A small-molecule ligand and the protein it binds are described below.
Small molecule (SMILES): Cc1[nH]c2ccccc2c1CC(=O)N[C@@H](Cc1ccccc1)C(=O)N(C)c1ccccc1

Sequence of chain 6.A:
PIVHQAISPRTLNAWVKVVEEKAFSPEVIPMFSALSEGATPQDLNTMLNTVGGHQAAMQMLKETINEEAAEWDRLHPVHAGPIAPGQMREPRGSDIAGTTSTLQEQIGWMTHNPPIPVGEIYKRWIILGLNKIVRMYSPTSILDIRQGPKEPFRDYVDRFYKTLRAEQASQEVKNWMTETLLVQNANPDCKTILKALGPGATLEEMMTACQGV

Sequence of chain 2.A:
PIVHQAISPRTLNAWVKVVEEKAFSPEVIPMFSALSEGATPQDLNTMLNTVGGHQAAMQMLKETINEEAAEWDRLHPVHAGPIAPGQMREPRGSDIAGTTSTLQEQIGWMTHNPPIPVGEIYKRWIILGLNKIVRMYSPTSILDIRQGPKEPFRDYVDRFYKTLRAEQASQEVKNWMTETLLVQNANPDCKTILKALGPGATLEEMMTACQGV

Binding-site contacts:
Ligand atom C28 contacts residue ARG173 of chain 6.A at 3.4 Å.
Ligand atom C27 contacts residue LYS70 of chain 2.A at 3.5 Å.
Ligand atom C10 contacts residue LEU69 of chain 2.A at 3.8 Å (hydrophobic).
Ligand atom C8 contacts residue LEU56 of chain 2.A at 3.6 Å (hydrophobic).
Ligand atom C22 contacts residue TYR130 of chain 2.A at 3.7 Å (hydrophobic).
Ligand atom C22 contacts residue THR107 of chain 2.A at 3.8 Å.
Ligand atom C26 contacts residue LYS70 of chain 2.A at 3.4 Å.
Ligand atom C9 contacts residue LEU56 of chain 2.A at 3.7 Å (hydrophobic).
Ligand atom C6 contacts residue ASN57 of chain 2.A at 3.7 Å.
Ligand atom O14 contacts residue ASN57 of chain 2.A at 3.3 Å (h-bond).
Ligand atom C21 contacts residue TYR130 of chain 2.A at 3.5 Å (hydrophobic).
Ligand atom C30 contacts residue LYS182 of chain 6.A at 3.7 Å.
Ligand atom C2 contacts residue GLN63 of chain 2.A at 3.5 Å.
Ligand atom C32 contacts residue GLN63 of chain 2.A at 3.2 Å.
Ligand atom C12 contacts residue LEU56 of chain 2.A at 3.7 Å (hydrophobic).
Ligand atom C25 contacts residue ASN57 of chain 2.A at 3.3 Å.
Ligand atom C16 contacts residue THR107 of chain 2.A at 3.8 Å.
Ligand atom N4 contacts residue ASN57 of chain 2.A at 2.8 Å (h-bond).
Ligand atom C18 contacts residue THR107 of chain 2.A at 3.8 Å.
Ligand atom C17 contacts residue THR107 of chain 2.A at 3.7 Å.
Ligand atom N3 contacts residue ARG173 of chain 6.A at 3.3 Å.
Ligand atom C23 contacts residue ASN57 of chain 2.A at 3.5 Å.
Ligand atom C27 contacts residue ARG173 of chain 6.A at 3.5 Å.
Ligand atom C1 contacts residue LYS70 of chain 2.A at 3.5 Å.
Ligand atom C5 contacts residue ASN57 of chain 2.A at 3.8 Å.
Ligand atom C10 contacts residue MET66 of chain 2.A at 3.6 Å (hydrophobic).
Ligand atom C2 contacts residue LYS70 of chain 2.A at 3.8 Å.
Ligand atom N3 contacts residue LYS70 of chain 2.A at 3.7 Å.
Ligand atom C22 contacts residue ASN53 of chain 2.A at 3.5 Å.
Ligand atom C29 contacts residue ARG173 of chain 6.A at 3.8 Å.
Ligand atom O24 contacts residue LYS70 of chain 2.A at 3.3 Å.
Ligand atom C6 contacts residue ASN53 of chain 2.A at 3.5 Å.
Ligand atom C11 contacts residue LEU56 of chain 2.A at 3.7 Å (hydrophobic).
Ligand atom C2 contacts residue ARG173 of chain 6.A at 3.5 Å.
Ligand atom C8 contacts residue ASN57 of chain 2.A at 3.5 Å.
Ligand atom N3 contacts residue GLN63 of chain 2.A at 3.1 Å (h-bond).
Ligand atom C16 contacts residue ASN53 of chain 2.A at 3.8 Å.
Ligand atom C32 contacts residue ARG173 of chain 6.A at 3.3 Å.
Ligand atom C26 contacts residue ARG173 of chain 6.A at 3.8 Å.
Ligand atom C22 contacts residue ALA105 of chain 2.A at 3.5 Å (hydrophobic).